The small molecule below binds the protein below.
Small molecule (SMILES): Nc1ncnc2c1ncn2[C@@H]1O[C@H](COO[C@@H]2C[C@@H](CO[P](=O)(O)O[C@H]3[C@@H](O)[C@H](n4cnc5c(N)ncnc54)O[C@@H]3COP(=O)=O)O[C@H]2n2ccc(=O)[nH]c2=O)[C@@H](OOP(O)OC[C@H]2O[C@@H](n3ccc(=O)[nH]c3=O)[C@H](O)[C@@H]2O)[C@H]1O.Op1oo1

Sequence of chain 2.D:
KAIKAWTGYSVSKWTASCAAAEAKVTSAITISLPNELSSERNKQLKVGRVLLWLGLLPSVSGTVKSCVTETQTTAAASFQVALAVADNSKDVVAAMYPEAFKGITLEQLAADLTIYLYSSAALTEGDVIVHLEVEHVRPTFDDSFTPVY

Binding-site contacts:
Ligand atom OP2 contacts residue VAL178 of chain 2.E at 4.5 Å.
Ligand atom N6 contacts residue TRP47 of chain 2.D at 3.8 Å.
Ligand atom C6 contacts residue TRP47 of chain 2.D at 3.9 Å (hydrophobic).
Ligand atom OP2 contacts residue GLY49 of chain 2.E at 4.2 Å.
Ligand atom C5' contacts residue VAL178 of chain 2.E at 4.5 Å (hydrophobic).
Ligand atom O4' contacts residue TRP47 of chain 2.D at 4.1 Å.
Ligand atom N6 contacts residue THR48 of chain 2.D at 3.3 Å (h-bond).
Ligand atom C4 contacts residue TRP47 of chain 2.D at 3.9 Å (hydrophobic).
Ligand atom N1 contacts residue THR48 of chain 2.D at 4.0 Å.
Ligand atom N9 contacts residue TRP47 of chain 2.D at 3.9 Å.
Ligand atom C1' contacts residue TRP47 of chain 2.D at 4.3 Å (hydrophobic).
Ligand atom N1 contacts residue TRP47 of chain 2.D at 4.3 Å.
Ligand atom N6 contacts residue TYR50 of chain 2.D at 4.2 Å.
Ligand atom C8 contacts residue TRP47 of chain 2.D at 3.8 Å (hydrophobic).
Ligand atom N7 contacts residue TRP47 of chain 2.D at 3.7 Å.
Ligand atom C2 contacts residue TRP47 of chain 2.D at 4.2 Å (hydrophobic).
Ligand atom C5 contacts residue TRP47 of chain 2.D at 3.8 Å (hydrophobic).
Ligand atom N3 contacts residue TRP47 of chain 2.D at 4.1 Å.
Ligand atom O4' contacts residue LYS143 of chain 2.D at 4.1 Å.
Ligand atom C6 contacts residue THR48 of chain 2.D at 4.2 Å.

Sequence of chain 2.E:
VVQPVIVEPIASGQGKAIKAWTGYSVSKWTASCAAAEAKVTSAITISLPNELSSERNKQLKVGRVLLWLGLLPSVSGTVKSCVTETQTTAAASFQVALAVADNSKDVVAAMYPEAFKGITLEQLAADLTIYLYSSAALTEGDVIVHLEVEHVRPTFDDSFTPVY